The protein below binds the small molecule below.
Small molecule (SMILES): CC(=O)N[C@@H]1[C@@H](O)[C@H](O)[C@@H](CO)O[C@H]1O

Binding-site contacts:
Ligand atom O6 contacts residue ASN1071 of chain 1.C at 4.1 Å.
Ligand atom C5 contacts residue ASN1071 of chain 1.C at 3.7 Å.
Ligand atom C3 contacts residue ALA703 of chain 1.C at 4.5 Å (hydrophobic).
Ligand atom C2 contacts residue ASN1071 of chain 1.C at 2.5 Å.
Ligand atom N2 contacts residue ASN1071 of chain 1.C at 2.9 Å (h-bond).
Ligand atom O3 contacts residue ALA703 of chain 1.C at 3.6 Å.
Ligand atom O7 contacts residue ASN1071 of chain 1.C at 4.4 Å.
Ligand atom C4 contacts residue ASN1071 of chain 1.C at 4.3 Å.
Ligand atom C7 contacts residue ASN1071 of chain 1.C at 3.9 Å.
Ligand atom C3 contacts residue ASN1071 of chain 1.C at 3.8 Å.
Ligand atom O5 contacts residue ASN1071 of chain 1.C at 2.4 Å (h-bond).
Ligand atom O6 contacts residue GLU1069 of chain 1.C at 3.2 Å (salt-bridge).
Ligand atom C1 contacts residue ASN1071 of chain 1.C at 1.4 Å.
Ligand atom O7 contacts residue ALA703 of chain 1.C at 3.5 Å.
Ligand atom C6 contacts residue GLU1069 of chain 1.C at 3.8 Å.

Sequence of chain 1.C:
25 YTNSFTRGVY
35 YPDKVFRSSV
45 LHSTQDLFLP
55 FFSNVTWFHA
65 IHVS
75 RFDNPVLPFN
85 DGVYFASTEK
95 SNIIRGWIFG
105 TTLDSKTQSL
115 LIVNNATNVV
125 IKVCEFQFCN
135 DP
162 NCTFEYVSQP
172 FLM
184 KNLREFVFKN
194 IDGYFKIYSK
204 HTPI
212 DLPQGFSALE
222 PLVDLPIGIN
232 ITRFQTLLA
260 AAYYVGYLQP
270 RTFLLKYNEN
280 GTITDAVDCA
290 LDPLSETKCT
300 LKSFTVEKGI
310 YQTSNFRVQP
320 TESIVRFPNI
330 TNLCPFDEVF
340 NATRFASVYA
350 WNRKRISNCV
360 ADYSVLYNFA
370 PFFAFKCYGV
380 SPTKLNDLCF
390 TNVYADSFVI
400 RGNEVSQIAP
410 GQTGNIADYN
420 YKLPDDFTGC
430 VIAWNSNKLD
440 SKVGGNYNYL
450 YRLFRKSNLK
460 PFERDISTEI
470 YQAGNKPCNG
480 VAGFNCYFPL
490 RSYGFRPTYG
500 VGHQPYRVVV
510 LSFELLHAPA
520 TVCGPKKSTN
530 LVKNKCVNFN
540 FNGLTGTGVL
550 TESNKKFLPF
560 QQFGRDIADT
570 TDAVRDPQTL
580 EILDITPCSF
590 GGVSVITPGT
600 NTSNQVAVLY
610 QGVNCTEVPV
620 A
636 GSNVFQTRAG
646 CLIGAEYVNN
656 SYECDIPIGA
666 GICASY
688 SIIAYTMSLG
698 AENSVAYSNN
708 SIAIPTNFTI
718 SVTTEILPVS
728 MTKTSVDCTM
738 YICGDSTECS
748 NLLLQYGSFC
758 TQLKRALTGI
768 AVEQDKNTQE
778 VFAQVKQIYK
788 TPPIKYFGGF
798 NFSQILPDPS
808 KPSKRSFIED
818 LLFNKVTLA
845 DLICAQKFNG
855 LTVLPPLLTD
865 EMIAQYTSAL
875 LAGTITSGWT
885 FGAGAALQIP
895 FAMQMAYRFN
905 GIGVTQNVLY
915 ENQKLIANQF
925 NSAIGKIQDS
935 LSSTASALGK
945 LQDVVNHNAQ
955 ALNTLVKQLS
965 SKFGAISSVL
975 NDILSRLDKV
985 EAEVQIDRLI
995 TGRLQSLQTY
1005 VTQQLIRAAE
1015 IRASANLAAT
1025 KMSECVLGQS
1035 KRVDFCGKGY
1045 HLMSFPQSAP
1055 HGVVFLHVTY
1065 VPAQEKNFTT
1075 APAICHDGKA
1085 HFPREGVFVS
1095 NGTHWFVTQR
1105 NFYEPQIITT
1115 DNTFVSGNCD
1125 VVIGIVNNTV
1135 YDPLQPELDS